Binding-site contacts:
Ligand atom O7 contacts residue ARG23 of chain 1.D at 3.0 Å (salt-bridge).
Ligand atom O4 contacts residue GLN79 of chain 1.D at 3.0 Å (h-bond).
Ligand atom C8 contacts residue GLY287 of chain 1.D at 3.8 Å.
Ligand atom C2 contacts residue SER289 of chain 1.D at 3.8 Å.
Ligand atom O1 contacts residue ALA371 of chain 1.D at 3.3 Å.
Ligand atom C6 contacts residue MET178 of chain 1.D at 3.6 Å (hydrophobic).
Ligand atom O3 contacts residue ALA58 of chain 1.D at 3.4 Å.
Ligand atom O5 contacts residue ALA58 of chain 1.D at 3.8 Å.
Ligand atom C4 contacts residue TRP230 of chain 1.D at 3.7 Å (hydrophobic).
Ligand atom C1 contacts residue ALA371 of chain 1.D at 3.8 Å (hydrophobic).
Ligand atom C4 contacts residue ASP128 of chain 1.D at 3.6 Å.
Ligand atom O3 contacts residue ARG23 of chain 1.D at 3.2 Å (salt-bridge).
Ligand atom C3 contacts residue TRP251 of chain 1.D at 3.5 Å (hydrophobic).
Ligand atom O4 contacts residue TRP251 of chain 1.D at 3.4 Å.
Ligand atom C5 contacts residue TRP230 of chain 1.D at 3.7 Å (hydrophobic).
Ligand atom C8 contacts residue MET179 of chain 1.D at 3.8 Å (hydrophobic).
Ligand atom C6 contacts residue PRO25 of chain 1.D at 3.6 Å (hydrophobic).
Ligand atom O3 contacts residue ASP128 of chain 1.D at 2.7 Å (salt-bridge).
Ligand atom C2 contacts residue ALA58 of chain 1.D at 3.8 Å (hydrophobic).
Ligand atom C3 contacts residue GLY288 of chain 1.D at 3.8 Å.
Ligand atom O6 contacts residue PRO25 of chain 1.D at 3.5 Å.
Ligand atom C4 contacts residue LEU322 of chain 1.D at 3.7 Å (hydrophobic).
Ligand atom O4 contacts residue LEU24 of chain 1.D at 3.5 Å.
Ligand atom O4 contacts residue ALA58 of chain 1.D at 3.8 Å.
Ligand atom O3 contacts residue LYS374 of chain 1.D at 2.9 Å (salt-bridge).
Ligand atom O2 contacts residue GLY287 of chain 1.D at 3.2 Å.
Ligand atom O3 contacts residue GLY288 of chain 1.D at 3.2 Å (h-bond).
Ligand atom O2 contacts residue MET178 of chain 1.D at 3.5 Å.
Ligand atom C6 contacts residue TRP230 of chain 1.D at 3.6 Å (hydrophobic).
Ligand atom C3 contacts residue GLU176 of chain 1.D at 3.3 Å.
Ligand atom C6 contacts residue SER367 of chain 1.D at 3.7 Å.
Ligand atom O5 contacts residue ALA371 of chain 1.D at 3.2 Å.
Ligand atom C3 contacts residue ASP128 of chain 1.D at 3.4 Å.
Ligand atom O2 contacts residue GLY288 of chain 1.D at 3.1 Å (h-bond).
Ligand atom O6 contacts residue SER367 of chain 1.D at 2.6 Å (h-bond).
Ligand atom C4 contacts residue GLU176 of chain 1.D at 3.7 Å.
Ligand atom C6 contacts residue TRP230 of chain 1.D at 3.7 Å (hydrophobic).
Ligand atom C5 contacts residue TRP230 of chain 1.D at 3.7 Å (hydrophobic).
Ligand atom O3 contacts residue SER289 of chain 1.D at 2.8 Å (h-bond).
Ligand atom O4 contacts residue SER59 of chain 1.D at 3.3 Å.

A small-molecule ligand and the protein it binds are described below.
Small molecule (SMILES): CC(=O)N[C@H]1[C@H](O[C@H]2[C@@H](O)[C@@H](CO)O[C@@H](O[C@H]3[C@H](O)[C@@H](O)[C@H](O)O[C@@H]3CO)[C@@H]2O)O[C@H](CO)[C@@H](O)[C@@H]1O[C@@H]1O[C@H](CO)[C@H](O)[C@H](O)[C@H]1O

Sequence of chain 1.D:
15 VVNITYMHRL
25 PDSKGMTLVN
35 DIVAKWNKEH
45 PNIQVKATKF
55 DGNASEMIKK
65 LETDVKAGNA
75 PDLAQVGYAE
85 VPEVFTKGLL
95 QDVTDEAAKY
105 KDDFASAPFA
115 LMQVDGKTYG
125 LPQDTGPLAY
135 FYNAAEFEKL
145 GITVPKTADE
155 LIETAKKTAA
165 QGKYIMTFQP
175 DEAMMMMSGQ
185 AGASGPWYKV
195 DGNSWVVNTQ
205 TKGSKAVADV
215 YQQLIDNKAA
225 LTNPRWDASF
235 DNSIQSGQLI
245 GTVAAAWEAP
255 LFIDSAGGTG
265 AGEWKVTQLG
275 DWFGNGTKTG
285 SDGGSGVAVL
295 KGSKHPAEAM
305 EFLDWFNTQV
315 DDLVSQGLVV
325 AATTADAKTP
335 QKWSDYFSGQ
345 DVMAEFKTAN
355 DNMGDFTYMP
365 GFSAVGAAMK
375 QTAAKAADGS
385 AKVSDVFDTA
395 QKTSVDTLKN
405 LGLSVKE